Sequence of chain 1.B:
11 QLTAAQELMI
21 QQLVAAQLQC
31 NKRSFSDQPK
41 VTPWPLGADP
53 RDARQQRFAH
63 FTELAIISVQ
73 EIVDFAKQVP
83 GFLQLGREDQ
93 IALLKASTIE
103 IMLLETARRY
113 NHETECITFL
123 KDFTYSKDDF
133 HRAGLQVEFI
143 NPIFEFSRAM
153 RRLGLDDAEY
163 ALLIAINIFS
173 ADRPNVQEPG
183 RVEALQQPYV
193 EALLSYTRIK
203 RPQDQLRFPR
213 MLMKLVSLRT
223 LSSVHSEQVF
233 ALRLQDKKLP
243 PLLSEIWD

Binding-site contacts:
Ligand atom O42 contacts residue HIS227 of chain 1.B at 2.5 Å (h-bond).
Ligand atom C26 contacts residue HIS227 of chain 1.B at 3.9 Å.
Ligand atom F21 contacts residue THR108 of chain 1.B at 3.2 Å.
Ligand atom F21 contacts residue LEU105 of chain 1.B at 3.4 Å.
Ligand atom F41 contacts residue LEU241 of chain 1.B at 3.0 Å.
Ligand atom F36 contacts residue VAL231 of chain 1.B at 3.5 Å.
Ligand atom F22 contacts residue THR108 of chain 1.B at 3.3 Å.
Ligand atom F36 contacts residue LEU234 of chain 1.B at 3.0 Å.
Ligand atom C04 contacts residue TYR127 of chain 1.B at 3.8 Å (hydrophobic).
Ligand atom C34 contacts residue LEU234 of chain 1.B at 3.9 Å (hydrophobic).
Ligand atom F22 contacts residue ILE145 of chain 1.B at 3.6 Å.
Ligand atom F39 contacts residue PHE63 of chain 1.B at 3.8 Å.
Ligand atom F20 contacts residue LEU105 of chain 1.B at 3.8 Å.
Ligand atom F41 contacts residue PHE60 of chain 1.B at 3.5 Å.
Ligand atom C05 contacts residue LEU66 of chain 1.B at 3.9 Å (hydrophobic).
Ligand atom F20 contacts residue PHE141 of chain 1.B at 3.4 Å.
Ligand atom F37 contacts residue GLN230 of chain 1.B at 3.4 Å.
Ligand atom F35 contacts residue LEU137 of chain 1.B at 3.2 Å.
Ligand atom C19 contacts residue THR108 of chain 1.B at 3.5 Å.
Ligand atom F40 contacts residue LEU245 of chain 1.B at 3.6 Å.
Ligand atom O14 contacts residue PHE121 of chain 1.B at 3.1 Å.
Ligand atom F35 contacts residue LEU234 of chain 1.B at 3.7 Å.
Ligand atom F21 contacts residue MET104 of chain 1.B at 3.4 Å.
Ligand atom O13 contacts residue MET104 of chain 1.B at 3.1 Å.
Ligand atom O42 contacts residue VAL231 of chain 1.B at 3.8 Å.
Ligand atom C24 contacts residue MET104 of chain 1.B at 3.5 Å (hydrophobic).
Ligand atom C34 contacts residue HIS227 of chain 1.B at 3.8 Å.
Ligand atom C25 contacts residue HIS227 of chain 1.B at 3.8 Å.
Ligand atom C05 contacts residue PHE63 of chain 1.B at 3.6 Å (hydrophobic).
Ligand atom O42 contacts residue LEU241 of chain 1.B at 3.9 Å.
Ligand atom C06 contacts residue PHE63 of chain 1.B at 3.9 Å (hydrophobic).
Ligand atom F40 contacts residue ALA67 of chain 1.B at 3.8 Å.
Ligand atom O42 contacts residue TRP249 of chain 1.B at 3.5 Å.
Ligand atom F37 contacts residue HIS227 of chain 1.B at 3.3 Å.
Ligand atom O14 contacts residue THR108 of chain 1.B at 3.4 Å (h-bond).
Ligand atom C33 contacts residue HIS227 of chain 1.B at 3.5 Å.
Ligand atom F37 contacts residue PHE141 of chain 1.B at 3.6 Å.
Ligand atom O13 contacts residue ALA67 of chain 1.B at 3.6 Å.
Ligand atom F22 contacts residue LEU105 of chain 1.B at 3.4 Å.
Ligand atom C16 contacts residue THR108 of chain 1.B at 3.4 Å.

The small molecule below binds the protein below.
Small molecule (SMILES): O=S(=O)(c1ccccc1)N(CC(F)(F)F)c1ccc(C(O)(C(F)(F)F)C(F)(F)F)cc1